A small-molecule ligand and the protein it binds are described below.
Small molecule (SMILES): CC(=O)N[C@@H]1[C@@H](O)[C@H](O)[C@@H](CO)O[C@H]1O

Sequence of chain 1.A:
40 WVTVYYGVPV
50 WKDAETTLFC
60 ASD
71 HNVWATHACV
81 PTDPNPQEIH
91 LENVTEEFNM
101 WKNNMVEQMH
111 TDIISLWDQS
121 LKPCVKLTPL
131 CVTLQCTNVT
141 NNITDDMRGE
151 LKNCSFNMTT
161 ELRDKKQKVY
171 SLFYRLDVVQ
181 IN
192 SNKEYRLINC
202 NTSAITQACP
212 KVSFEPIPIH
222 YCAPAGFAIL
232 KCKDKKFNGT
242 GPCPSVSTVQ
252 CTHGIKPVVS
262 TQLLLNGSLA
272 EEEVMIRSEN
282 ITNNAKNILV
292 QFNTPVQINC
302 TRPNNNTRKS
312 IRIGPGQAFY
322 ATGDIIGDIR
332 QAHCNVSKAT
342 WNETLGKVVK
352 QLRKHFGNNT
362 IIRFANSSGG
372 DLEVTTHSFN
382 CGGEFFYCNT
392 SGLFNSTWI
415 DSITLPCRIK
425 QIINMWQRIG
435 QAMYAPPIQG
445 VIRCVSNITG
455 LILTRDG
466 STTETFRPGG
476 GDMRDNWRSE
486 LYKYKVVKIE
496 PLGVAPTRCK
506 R

Binding-site contacts:
Ligand atom N2 contacts residue GLN298 of chain 1.A at 4.0 Å.
Ligand atom O5 contacts residue ASN300 of chain 1.A at 2.4 Å (h-bond).
Ligand atom O5 contacts residue VAL449 of chain 1.A at 4.5 Å.
Ligand atom C7 contacts residue ASN336 of chain 1.A at 4.3 Å.
Ligand atom C1 contacts residue ARG447 of chain 1.A at 4.0 Å.
Ligand atom C8 contacts residue SER338 of chain 1.A at 3.5 Å.
Ligand atom C8 contacts residue GLN298 of chain 1.A at 4.0 Å.
Ligand atom O7 contacts residue ASN336 of chain 1.A at 4.2 Å.
Ligand atom C2 contacts residue GLN298 of chain 1.A at 4.2 Å.
Ligand atom C8 contacts residue VAL337 of chain 1.A at 4.0 Å (hydrophobic).
Ligand atom C4 contacts residue ASN300 of chain 1.A at 4.1 Å.
Ligand atom C5 contacts residue ARG447 of chain 1.A at 4.0 Å.
Ligand atom C6 contacts residue ARG447 of chain 1.A at 3.7 Å.
Ligand atom O7 contacts residue SER416 of chain 1.A at 4.4 Å.
Ligand atom C7 contacts residue ASN300 of chain 1.A at 3.4 Å.
Ligand atom C8 contacts residue SER416 of chain 1.A at 4.4 Å.
Ligand atom C1 contacts residue ASN300 of chain 1.A at 1.4 Å.
Ligand atom O6 contacts residue ARG447 of chain 1.A at 3.0 Å (salt-bridge).
Ligand atom C1 contacts residue GLN298 of chain 1.A at 4.1 Å.
Ligand atom C8 contacts residue ASN336 of chain 1.A at 3.3 Å.
Ligand atom N2 contacts residue ASN300 of chain 1.A at 2.8 Å (h-bond).
Ligand atom C2 contacts residue ASN300 of chain 1.A at 2.4 Å.
Ligand atom O5 contacts residue ARG447 of chain 1.A at 3.0 Å (salt-bridge).
Ligand atom C8 contacts residue ASN300 of chain 1.A at 4.3 Å.
Ligand atom C3 contacts residue ASN300 of chain 1.A at 3.6 Å.
Ligand atom C5 contacts residue ASN300 of chain 1.A at 3.7 Å.
Ligand atom O3 contacts residue GLN298 of chain 1.A at 4.3 Å.
Ligand atom C3 contacts residue GLN298 of chain 1.A at 3.7 Å.
Ligand atom C5 contacts residue GLN298 of chain 1.A at 4.5 Å.
Ligand atom O7 contacts residue ASN300 of chain 1.A at 3.6 Å (h-bond).